Binding-site contacts:
Ligand atom C07 contacts residue TRP84 of chain 1.I at 3.5 Å (hydrophobic).
Ligand atom O16 contacts residue HIS62 of chain 1.I at 3.9 Å.
Ligand atom C02 contacts residue HIS62 of chain 1.I at 3.6 Å.
Ligand atom N03 contacts residue TRP70 of chain 1.I at 4.2 Å.
Ligand atom C08 contacts residue TRP84 of chain 1.I at 4.3 Å (hydrophobic).
Ligand atom O01 contacts residue HIS62 of chain 1.I at 3.5 Å (h-bond).
Ligand atom O18 contacts residue TRP64 of chain 1.I at 4.3 Å.
Ligand atom C04 contacts residue TRP70 of chain 1.I at 3.5 Å (hydrophobic).
Ligand atom C4 contacts residue TRP70 of chain 1.I at 4.3 Å (hydrophobic).
Ligand atom C06 contacts residue TRP84 of chain 1.I at 3.7 Å (hydrophobic).
Ligand atom C04 contacts residue SER63 of chain 1.I at 4.1 Å.
Ligand atom C06 contacts residue TRP64 of chain 1.I at 4.3 Å (hydrophobic).
Ligand atom C04 contacts residue HIS62 of chain 1.I at 3.8 Å.
Ligand atom N03 contacts residue TRP64 of chain 1.I at 3.2 Å (h-bond).
Ligand atom O05 contacts residue TRP70 of chain 1.I at 3.4 Å.
Ligand atom N03 contacts residue SER63 of chain 1.I at 4.0 Å.
Ligand atom O16 contacts residue TRP70 of chain 1.I at 3.6 Å.
Ligand atom O18 contacts residue TRP84 of chain 1.I at 3.7 Å.
Ligand atom O05 contacts residue PHE86 of chain 1.I at 3.3 Å.
Ligand atom O16 contacts residue VAL61 of chain 1.I at 3.9 Å.
Ligand atom O05 contacts residue TRP64 of chain 1.I at 3.0 Å (h-bond).
Ligand atom C04 contacts residue TRP64 of chain 1.I at 3.5 Å (hydrophobic).
Ligand atom C07 contacts residue TRP70 of chain 1.I at 3.7 Å (hydrophobic).
Ligand atom O01 contacts residue TRP64 of chain 1.I at 3.1 Å (h-bond).
Ligand atom C02 contacts residue TRP64 of chain 1.I at 3.4 Å (hydrophobic).
Ligand atom C06 contacts residue TRP70 of chain 1.I at 3.6 Å (hydrophobic).
Ligand atom O05 contacts residue HIS62 of chain 1.I at 3.9 Å.
Ligand atom N03 contacts residue HIS62 of chain 1.I at 2.8 Å (h-bond).
Ligand atom C06 contacts residue PHE86 of chain 1.I at 4.2 Å (hydrophobic).
Ligand atom C08 contacts residue TRP64 of chain 1.I at 3.6 Å (hydrophobic).
Ligand atom O05 contacts residue SER63 of chain 1.I at 3.4 Å.
Ligand atom C04 contacts residue PHE86 of chain 1.I at 4.2 Å (hydrophobic).

This small molecule binds to this protein.
Small molecule (SMILES): O=C1CC[C@H](N2C(=O)c3ccccc3C2=O)C(=O)N1

Sequence of chain 1.I:
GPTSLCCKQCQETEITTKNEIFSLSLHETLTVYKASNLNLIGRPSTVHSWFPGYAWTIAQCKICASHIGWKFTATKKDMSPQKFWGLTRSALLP